Binding-site contacts:
Ligand atom C5 contacts residue TYR96 of chain 1.A at 4.5 Å (hydrophobic).
Ligand atom C3 contacts residue ASN98 of chain 1.A at 3.7 Å.
Ligand atom C4 contacts residue ASN98 of chain 1.A at 4.0 Å.
Ligand atom O6 contacts residue TYR96 of chain 1.A at 3.7 Å.
Ligand atom C6 contacts residue TYR96 of chain 1.A at 3.8 Å (hydrophobic).
Ligand atom C6 contacts residue ASN98 of chain 1.A at 4.3 Å.
Ligand atom O5 contacts residue TYR96 of chain 1.A at 3.7 Å.
Ligand atom C1 contacts residue ASN98 of chain 1.A at 1.3 Å.
Ligand atom C2 contacts residue ASN98 of chain 1.A at 2.4 Å.
Ligand atom O5 contacts residue ASN98 of chain 1.A at 2.0 Å (h-bond).
Ligand atom O7 contacts residue ASN98 of chain 1.A at 3.6 Å.
Ligand atom C5 contacts residue ASN98 of chain 1.A at 3.3 Å.
Ligand atom C7 contacts residue ASN98 of chain 1.A at 3.6 Å.
Ligand atom N2 contacts residue ASN98 of chain 1.A at 3.0 Å (h-bond).

Sequence of chain 1.A:
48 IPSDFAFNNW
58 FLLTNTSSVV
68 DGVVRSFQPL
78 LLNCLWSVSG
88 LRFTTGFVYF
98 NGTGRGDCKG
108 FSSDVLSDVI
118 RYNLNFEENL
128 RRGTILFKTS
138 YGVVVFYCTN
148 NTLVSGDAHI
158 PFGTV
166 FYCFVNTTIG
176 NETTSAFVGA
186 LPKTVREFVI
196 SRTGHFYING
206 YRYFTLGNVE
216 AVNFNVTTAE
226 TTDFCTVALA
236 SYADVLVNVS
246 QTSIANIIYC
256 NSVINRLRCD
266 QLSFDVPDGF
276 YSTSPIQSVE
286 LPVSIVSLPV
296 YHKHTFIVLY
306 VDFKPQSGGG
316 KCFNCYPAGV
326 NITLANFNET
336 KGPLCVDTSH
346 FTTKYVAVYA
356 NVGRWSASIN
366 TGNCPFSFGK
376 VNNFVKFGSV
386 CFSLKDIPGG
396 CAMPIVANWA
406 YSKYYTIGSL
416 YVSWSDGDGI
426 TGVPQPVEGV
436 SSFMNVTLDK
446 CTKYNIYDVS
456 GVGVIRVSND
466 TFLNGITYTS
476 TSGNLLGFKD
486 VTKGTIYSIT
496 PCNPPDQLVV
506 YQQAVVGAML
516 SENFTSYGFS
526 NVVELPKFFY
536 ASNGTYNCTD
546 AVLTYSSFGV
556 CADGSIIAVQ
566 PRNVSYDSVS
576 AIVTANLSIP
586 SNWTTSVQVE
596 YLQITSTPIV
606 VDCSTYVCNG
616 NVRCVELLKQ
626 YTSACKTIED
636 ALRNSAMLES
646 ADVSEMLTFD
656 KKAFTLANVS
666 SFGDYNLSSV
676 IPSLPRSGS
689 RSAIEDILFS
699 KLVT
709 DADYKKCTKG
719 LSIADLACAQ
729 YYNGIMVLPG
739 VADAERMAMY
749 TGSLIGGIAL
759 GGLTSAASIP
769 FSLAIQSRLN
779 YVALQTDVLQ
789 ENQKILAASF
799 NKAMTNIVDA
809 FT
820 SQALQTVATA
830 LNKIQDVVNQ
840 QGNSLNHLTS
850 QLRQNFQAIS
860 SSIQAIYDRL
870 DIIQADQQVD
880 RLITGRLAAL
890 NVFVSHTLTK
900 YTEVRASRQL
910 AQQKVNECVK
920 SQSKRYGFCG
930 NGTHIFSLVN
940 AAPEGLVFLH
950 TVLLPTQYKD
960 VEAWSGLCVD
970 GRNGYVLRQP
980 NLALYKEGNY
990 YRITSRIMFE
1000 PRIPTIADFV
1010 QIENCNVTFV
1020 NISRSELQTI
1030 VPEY

This protein binds this small molecule.
Small molecule (SMILES): CC(=O)N[C@@H]1[C@@H](O)[C@H](O)[C@@H](CO)O[C@H]1O